Sequence of chain 1.B:
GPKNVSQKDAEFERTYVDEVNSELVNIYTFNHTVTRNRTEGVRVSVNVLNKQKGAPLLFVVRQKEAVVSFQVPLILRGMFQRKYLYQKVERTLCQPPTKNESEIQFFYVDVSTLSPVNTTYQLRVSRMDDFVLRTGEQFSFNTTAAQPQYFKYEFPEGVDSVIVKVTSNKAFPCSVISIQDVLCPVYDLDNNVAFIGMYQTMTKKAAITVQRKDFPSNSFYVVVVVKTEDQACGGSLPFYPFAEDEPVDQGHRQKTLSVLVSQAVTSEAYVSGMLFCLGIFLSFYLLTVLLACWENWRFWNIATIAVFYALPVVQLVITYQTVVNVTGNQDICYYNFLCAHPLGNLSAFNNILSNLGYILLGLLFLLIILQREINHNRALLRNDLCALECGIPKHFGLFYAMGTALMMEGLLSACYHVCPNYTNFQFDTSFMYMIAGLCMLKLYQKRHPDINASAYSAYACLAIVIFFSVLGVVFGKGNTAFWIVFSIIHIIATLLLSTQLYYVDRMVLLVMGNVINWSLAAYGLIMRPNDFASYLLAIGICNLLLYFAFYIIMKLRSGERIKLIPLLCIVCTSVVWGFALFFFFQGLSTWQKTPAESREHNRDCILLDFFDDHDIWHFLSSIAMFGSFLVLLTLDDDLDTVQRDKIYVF

Binding-site contacts:
Ligand atom C5 contacts residue ASN60 of chain 1.B at 3.6 Å.
Ligand atom O3 contacts residue ASN60 of chain 1.B at 3.6 Å (h-bond).
Ligand atom C1 contacts residue ASN60 of chain 1.B at 1.4 Å.
Ligand atom O5 contacts residue ASN60 of chain 1.B at 2.4 Å (h-bond).
Ligand atom C7 contacts residue ASN60 of chain 1.B at 3.4 Å.
Ligand atom C3 contacts residue ASN60 of chain 1.B at 3.7 Å.
Ligand atom N2 contacts residue ASN60 of chain 1.B at 3.3 Å (h-bond).
Ligand atom O7 contacts residue ASN60 of chain 1.B at 3.0 Å (h-bond).
Ligand atom C2 contacts residue ASN60 of chain 1.B at 2.5 Å.
Ligand atom O3 contacts residue THR58 of chain 1.B at 3.9 Å.
Ligand atom C4 contacts residue ASN60 of chain 1.B at 4.2 Å.

The protein below binds the small molecule below.
Small molecule (SMILES): CC(=O)N[C@@H]1[C@@H](O)[C@H](O)[C@@H](CO)O[C@H]1O